Sequence of chain 1.B:
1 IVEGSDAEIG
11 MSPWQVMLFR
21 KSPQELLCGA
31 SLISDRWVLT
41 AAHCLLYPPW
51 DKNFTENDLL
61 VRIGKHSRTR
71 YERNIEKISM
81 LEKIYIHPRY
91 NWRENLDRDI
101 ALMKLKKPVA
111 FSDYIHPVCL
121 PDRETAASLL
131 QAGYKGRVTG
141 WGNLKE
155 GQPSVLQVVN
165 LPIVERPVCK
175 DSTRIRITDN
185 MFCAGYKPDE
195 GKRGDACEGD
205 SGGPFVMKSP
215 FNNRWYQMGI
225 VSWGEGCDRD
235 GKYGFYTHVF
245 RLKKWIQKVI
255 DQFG

This small molecule binds to this protein.
Small molecule (SMILES): [H]/N=C(\N)N1CCC(CNC(=O)[C@@H]2CCCN2C(=O)[C@H](N)Cc2ccccc2)CC1

Binding-site contacts:
Ligand atom C13 contacts residue ILE179 of chain 1.B at 3.5 Å (hydrophobic).
Ligand atom N2 contacts residue TRP227 of chain 1.B at 3.7 Å.
Ligand atom C4 contacts residue GLU202 of chain 1.B at 3.5 Å.
Ligand atom C7 contacts residue TRP50 of chain 1.B at 3.7 Å (hydrophobic).
Ligand atom C16 contacts residue GLU94 of chain 1.B at 3.5 Å.
Ligand atom N3 contacts residue SER205 of chain 1.B at 3.5 Å (h-bond).
Ligand atom O contacts residue GLU202 of chain 1.B at 3.4 Å (salt-bridge).
Ligand atom C contacts residue ASP199 of chain 1.B at 3.6 Å.
Ligand atom C11 contacts residue GLY228 of chain 1.B at 3.4 Å.
Ligand atom C18 contacts residue ILE179 of chain 1.B at 3.5 Å (hydrophobic).
Ligand atom C4 contacts residue SER205 of chain 1.B at 3.1 Å.
Ligand atom C contacts residue ALA200 of chain 1.B at 3.1 Å (hydrophobic).
Ligand atom N3 contacts residue SER226 of chain 1.B at 3.2 Å (h-bond).
Ligand atom N2 contacts residue GLY228 of chain 1.B at 3.6 Å.
Ligand atom N1 contacts residue GLY230 of chain 1.B at 2.9 Å (h-bond).
Ligand atom C10 contacts residue GLY228 of chain 1.B at 3.4 Å.
Ligand atom C19 contacts residue GLY228 of chain 1.B at 3.8 Å.
Ligand atom N contacts residue ASP199 of chain 1.B at 2.9 Å (salt-bridge).
Ligand atom N contacts residue GLY238 of chain 1.B at 3.5 Å.
Ligand atom N1 contacts residue ALA200 of chain 1.B at 3.2 Å (h-bond).
Ligand atom C18 contacts residue TRP227 of chain 1.B at 3.6 Å (hydrophobic).
Ligand atom C15 contacts residue TYR47 of chain 1.B at 3.7 Å (hydrophobic).
Ligand atom C19 contacts residue GLU202 of chain 1.B at 3.7 Å.
Ligand atom C4 contacts residue TFA1 of chain 1.J at 3.5 Å.
Ligand atom C17 contacts residue LEU96 of chain 1.B at 3.8 Å (hydrophobic).
Ligand atom O1 contacts residue TRP227 of chain 1.B at 3.2 Å.
Ligand atom N1 contacts residue CYS231 of chain 1.B at 3.8 Å.
Ligand atom C7 contacts residue HIS43 of chain 1.B at 3.7 Å.
Ligand atom C contacts residue GLY228 of chain 1.B at 3.7 Å.
Ligand atom N1 contacts residue ASP199 of chain 1.B at 2.9 Å (salt-bridge).
Ligand atom C8 contacts residue TYR47 of chain 1.B at 3.6 Å (hydrophobic).
Ligand atom C20 contacts residue GLY230 of chain 1.B at 3.4 Å.
Ligand atom N contacts residue ALA200 of chain 1.B at 3.2 Å (h-bond).
Ligand atom O1 contacts residue GLY228 of chain 1.B at 2.7 Å (h-bond).
Ligand atom C12 contacts residue ILE179 of chain 1.B at 3.7 Å (hydrophobic).
Ligand atom C12 contacts residue GLY228 of chain 1.B at 3.6 Å.
Ligand atom N5 contacts residue GLY228 of chain 1.B at 2.7 Å (h-bond).
Ligand atom N2 contacts residue ALA200 of chain 1.B at 3.8 Å.
Ligand atom C17 contacts residue ASN95 of chain 1.B at 3.8 Å.
Ligand atom O contacts residue TRP50 of chain 1.B at 3.6 Å.